This protein binds this small molecule.
Small molecule (SMILES): C=CC(C)(C)c1[nH]c2ccccc2c1Cc1c[n+]2c(c([O-])n1)CC=C2

Binding-site contacts:
Ligand atom C12 contacts residue TRP169 of chain 1.A at 3.5 Å (hydrophobic).
Ligand atom C11 contacts residue ASN166 of chain 1.A at 3.6 Å.
Ligand atom C6 contacts residue LEU204 of chain 1.A at 3.7 Å (hydrophobic).
Ligand atom C4 contacts residue ALA219 of chain 1.A at 4.1 Å (hydrophobic).
Ligand atom C11 contacts residue TRP169 of chain 1.A at 4.0 Å (hydrophobic).
Ligand atom O25 contacts residue HIS161 of chain 1.A at 3.5 Å.
Ligand atom C6 contacts residue VAL208 of chain 1.A at 4.0 Å (hydrophobic).
Ligand atom C15 contacts residue VAL208 of chain 1.A at 3.5 Å (hydrophobic).
Ligand atom C19 contacts residue NAP1 of chain 1.G at 3.4 Å.
Ligand atom C23 contacts residue GLY201 of chain 1.A at 3.6 Å.
Ligand atom C23 contacts residue ASN166 of chain 1.A at 4.0 Å.
Ligand atom N17 contacts residue NAP1 of chain 1.G at 3.9 Å.
Ligand atom C14 contacts residue TRP169 of chain 1.A at 4.0 Å (hydrophobic).
Ligand atom C22 contacts residue NAP1 of chain 1.G at 3.4 Å.
Ligand atom C22 contacts residue HIS161 of chain 1.A at 3.0 Å.
Ligand atom C16 contacts residue NAP1 of chain 1.G at 3.9 Å.
Ligand atom O25 contacts residue NAP1 of chain 1.G at 3.4 Å.
Ligand atom C1 contacts residue VAL208 of chain 1.A at 3.4 Å (hydrophobic).
Ligand atom C5 contacts residue ALA223 of chain 1.A at 3.7 Å (hydrophobic).
Ligand atom C6 contacts residue ALA202 of chain 1.A at 3.6 Å (hydrophobic).
Ligand atom C13 contacts residue TRP169 of chain 1.A at 3.6 Å (hydrophobic).
Ligand atom C5 contacts residue ALA219 of chain 1.A at 4.0 Å (hydrophobic).
Ligand atom N20 contacts residue NAP1 of chain 1.G at 3.8 Å.
Ligand atom C12 contacts residue LEU212 of chain 1.A at 4.1 Å (hydrophobic).
Ligand atom C1 contacts residue ALA202 of chain 1.A at 4.1 Å (hydrophobic).
Ligand atom C24 contacts residue GLY201 of chain 1.A at 3.3 Å.
Ligand atom C24 contacts residue ASN166 of chain 1.A at 3.8 Å.
Ligand atom C14 contacts residue ASN166 of chain 1.A at 3.3 Å.
Ligand atom C23 contacts residue ALA160 of chain 1.A at 3.9 Å (hydrophobic).
Ligand atom C2 contacts residue VAL208 of chain 1.A at 3.7 Å (hydrophobic).
Ligand atom C19 contacts residue HIS161 of chain 1.A at 4.1 Å.
Ligand atom N20 contacts residue ASN166 of chain 1.A at 4.0 Å.
Ligand atom C5 contacts residue ALA202 of chain 1.A at 4.1 Å (hydrophobic).
Ligand atom C7 contacts residue VAL208 of chain 1.A at 3.9 Å (hydrophobic).
Ligand atom C23 contacts residue HIS161 of chain 1.A at 3.3 Å.
Ligand atom C19 contacts residue GLY201 of chain 1.A at 4.0 Å.
Ligand atom C21 contacts residue NAP1 of chain 1.G at 4.0 Å.
Ligand atom N20 contacts residue GLY201 of chain 1.A at 3.6 Å (h-bond).
Ligand atom C18 contacts residue NAP1 of chain 1.G at 3.4 Å.
Ligand atom C22 contacts residue ALA160 of chain 1.A at 4.0 Å (hydrophobic).

Sequence of chain 1.A:
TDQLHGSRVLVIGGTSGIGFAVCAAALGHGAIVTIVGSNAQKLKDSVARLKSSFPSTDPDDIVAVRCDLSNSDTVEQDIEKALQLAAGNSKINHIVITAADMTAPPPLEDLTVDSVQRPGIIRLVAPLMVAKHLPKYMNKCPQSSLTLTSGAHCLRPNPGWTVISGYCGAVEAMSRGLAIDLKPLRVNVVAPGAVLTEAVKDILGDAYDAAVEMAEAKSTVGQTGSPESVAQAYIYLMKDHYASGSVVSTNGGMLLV